Sequence of chain 1.B:
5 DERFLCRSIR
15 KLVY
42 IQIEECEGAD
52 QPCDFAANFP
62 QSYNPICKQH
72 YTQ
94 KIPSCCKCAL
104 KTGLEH

The small molecule below binds the protein below.
Small molecule (SMILES): CC(=O)N[C@H]1[C@H](O[C@H]2[C@H](O)[C@@H](NC(C)=O)CO[C@@H]2CO)O[C@H](CO)[C@@H](O[C@@H]2O[C@H](CO)[C@@H](O)[C@H](O[C@@H]3O[C@H](CO)[C@@H](O)[C@H](O[C@H]4O[C@H](CO)[C@@H](O)[C@H](O)[C@@H]4O)[C@@H]3O)[C@@H]2O)[C@@H]1O

Sequence of chain 1.A:
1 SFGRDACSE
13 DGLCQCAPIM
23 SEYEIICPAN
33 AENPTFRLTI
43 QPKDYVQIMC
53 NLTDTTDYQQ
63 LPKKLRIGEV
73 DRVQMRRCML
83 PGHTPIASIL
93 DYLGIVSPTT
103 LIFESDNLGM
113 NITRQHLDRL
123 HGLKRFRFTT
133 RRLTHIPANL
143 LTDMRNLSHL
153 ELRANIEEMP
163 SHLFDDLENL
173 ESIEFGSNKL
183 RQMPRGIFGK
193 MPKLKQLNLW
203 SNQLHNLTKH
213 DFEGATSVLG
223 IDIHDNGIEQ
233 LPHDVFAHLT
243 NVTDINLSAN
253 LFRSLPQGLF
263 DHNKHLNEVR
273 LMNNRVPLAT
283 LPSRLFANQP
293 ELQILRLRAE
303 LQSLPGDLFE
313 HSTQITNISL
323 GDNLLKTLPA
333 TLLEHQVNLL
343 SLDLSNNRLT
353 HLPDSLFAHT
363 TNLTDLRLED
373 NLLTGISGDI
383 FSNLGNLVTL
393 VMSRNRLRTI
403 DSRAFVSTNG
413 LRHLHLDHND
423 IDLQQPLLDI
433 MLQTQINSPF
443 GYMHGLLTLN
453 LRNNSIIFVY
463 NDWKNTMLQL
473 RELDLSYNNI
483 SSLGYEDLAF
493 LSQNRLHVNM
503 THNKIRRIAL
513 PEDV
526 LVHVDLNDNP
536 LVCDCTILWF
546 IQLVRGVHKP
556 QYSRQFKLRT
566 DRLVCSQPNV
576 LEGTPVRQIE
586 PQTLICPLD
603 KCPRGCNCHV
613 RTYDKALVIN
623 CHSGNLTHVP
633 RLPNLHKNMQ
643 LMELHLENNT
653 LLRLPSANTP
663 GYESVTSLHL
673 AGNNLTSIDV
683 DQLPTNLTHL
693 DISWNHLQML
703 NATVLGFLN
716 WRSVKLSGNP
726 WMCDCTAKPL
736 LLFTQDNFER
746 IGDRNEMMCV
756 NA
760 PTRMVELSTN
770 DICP

Binding-site contacts:
Ligand atom O6 contacts residue ASP367 of chain 1.A at 3.6 Å (salt-bridge).
Ligand atom C4 contacts residue ASN319 of chain 1.A at 4.2 Å.
Ligand atom O5 contacts residue GLN52 of chain 1.B at 3.9 Å.
Ligand atom O4 contacts residue ALA50 of chain 1.B at 3.4 Å (h-bond).
Ligand atom C6 contacts residue GLY49 of chain 1.B at 3.6 Å.
Ligand atom O2 contacts residue GLU48 of chain 1.B at 4.0 Å.
Ligand atom N2 contacts residue ASN319 of chain 1.A at 2.8 Å (h-bond).
Ligand atom O6 contacts residue GLU48 of chain 1.B at 4.1 Å.
Ligand atom O6 contacts residue GLN52 of chain 1.B at 3.5 Å (h-bond).
Ligand atom C5 contacts residue ASN319 of chain 1.A at 3.7 Å.
Ligand atom C7 contacts residue ARG298 of chain 1.A at 3.5 Å.
Ligand atom O7 contacts residue ASN319 of chain 1.A at 3.2 Å (h-bond).
Ligand atom O4 contacts residue ASP51 of chain 1.B at 3.8 Å.
Ligand atom O6 contacts residue GLN52 of chain 1.B at 4.3 Å.
Ligand atom C8 contacts residue ARG298 of chain 1.A at 3.6 Å.
Ligand atom O3 contacts residue ASP51 of chain 1.B at 4.2 Å.
Ligand atom O3 contacts residue GLY49 of chain 1.B at 3.9 Å.
Ligand atom O4 contacts residue GLN52 of chain 1.B at 4.1 Å.
Ligand atom C3 contacts residue ASN319 of chain 1.A at 3.7 Å.
Ligand atom C3 contacts residue ALA50 of chain 1.B at 3.2 Å (hydrophobic).
Ligand atom O6 contacts residue SER343 of chain 1.A at 3.3 Å.
Ligand atom C2 contacts residue ASN319 of chain 1.A at 2.3 Å.
Ligand atom O3 contacts residue ALA50 of chain 1.B at 3.5 Å (h-bond).
Ligand atom O4 contacts residue GLU48 of chain 1.B at 4.0 Å.
Ligand atom O5 contacts residue ASN319 of chain 1.A at 2.4 Å (h-bond).
Ligand atom C1 contacts residue ASN319 of chain 1.A at 1.4 Å.
Ligand atom C6 contacts residue GLN52 of chain 1.B at 4.0 Å.
Ligand atom C2 contacts residue GLU48 of chain 1.B at 3.5 Å.
Ligand atom O5 contacts residue SER343 of chain 1.A at 3.8 Å.
Ligand atom C8 contacts residue ILE296 of chain 1.A at 3.5 Å (hydrophobic).
Ligand atom C6 contacts residue LEU342 of chain 1.A at 4.2 Å (hydrophobic).
Ligand atom O3 contacts residue GLN52 of chain 1.B at 3.9 Å.
Ligand atom C4 contacts residue GLY49 of chain 1.B at 4.2 Å.
Ligand atom O7 contacts residue ARG298 of chain 1.A at 2.9 Å (salt-bridge).
Ligand atom C5 contacts residue GLN52 of chain 1.B at 3.9 Å.
Ligand atom C4 contacts residue ALA50 of chain 1.B at 3.9 Å (hydrophobic).
Ligand atom O6 contacts residue LEU342 of chain 1.A at 3.8 Å.
Ligand atom O3 contacts residue GLU48 of chain 1.B at 4.3 Å.
Ligand atom C6 contacts residue GLU48 of chain 1.B at 3.6 Å.
Ligand atom C7 contacts residue ASN319 of chain 1.A at 3.2 Å.